Binding-site contacts:
Ligand atom C23 contacts residue ALA234 of chain 1.H at 3.8 Å (hydrophobic).
Ligand atom C10 contacts residue ASP174 of chain 1.H at 3.2 Å.
Ligand atom C22 contacts residue THR206 of chain 1.H at 3.4 Å.
Ligand atom C3 contacts residue THR206 of chain 1.H at 3.9 Å.
Ligand atom CL1 contacts residue TYR173 of chain 1.H at 3.7 Å.
Ligand atom C6 contacts residue ASP174 of chain 1.H at 3.9 Å.
Ligand atom C11 contacts residue ILE176 of chain 1.H at 3.9 Å (hydrophobic).
Ligand atom C8 contacts residue ASP174 of chain 1.H at 3.7 Å.
Ligand atom C13 contacts residue HIS205 of chain 1.H at 3.7 Å.
Ligand atom C14 contacts residue HIS205 of chain 1.H at 3.2 Å.
Ligand atom C5 contacts residue THR212 of chain 1.H at 3.9 Å.
Ligand atom O2 contacts residue ILE155 of chain 1.H at 3.5 Å.
Ligand atom O contacts residue PRO207 of chain 1.H at 3.4 Å.
Ligand atom C7 contacts residue PRO175 of chain 1.H at 3.9 Å (hydrophobic).
Ligand atom O3 contacts residue ILE155 of chain 1.H at 3.3 Å (h-bond).
Ligand atom C4 contacts residue PRO175 of chain 1.H at 3.6 Å (hydrophobic).
Ligand atom C4 contacts residue THR206 of chain 1.H at 3.7 Å.
Ligand atom N1 contacts residue ASP174 of chain 1.H at 2.7 Å (salt-bridge).
Ligand atom C23 contacts residue THR206 of chain 1.H at 3.5 Å.
Ligand atom C19 contacts residue ARG154 of chain 1.H at 3.7 Å.
Ligand atom C9 contacts residue ASP174 of chain 1.H at 3.4 Å.
Ligand atom O1 contacts residue ILE176 of chain 1.H at 3.6 Å.
Ligand atom C24 contacts residue HIS205 of chain 1.H at 3.1 Å.
Ligand atom C25 contacts residue LEU209 of chain 1.H at 3.2 Å (hydrophobic).
Ligand atom C3 contacts residue PRO175 of chain 1.H at 3.5 Å (hydrophobic).
Ligand atom CL contacts residue ASP174 of chain 1.H at 3.8 Å.
Ligand atom C7 contacts residue ASP174 of chain 1.H at 3.4 Å.
Ligand atom C21 contacts residue THR77 of chain 1.H at 3.8 Å.
Ligand atom C1 contacts residue SER211 of chain 1.H at 3.5 Å.
Ligand atom C7 contacts residue THR206 of chain 1.H at 3.7 Å.
Ligand atom O3 contacts residue GLY153 of chain 1.H at 3.4 Å.
Ligand atom C contacts residue SER211 of chain 1.H at 3.6 Å.
Ligand atom CL contacts residue PRO175 of chain 1.H at 3.7 Å.
Ligand atom C2 contacts residue THR212 of chain 1.H at 3.7 Å.
Ligand atom C23 contacts residue HIS205 of chain 1.H at 3.3 Å.
Ligand atom CL1 contacts residue LEU215 of chain 1.H at 3.4 Å.
Ligand atom C1 contacts residue THR212 of chain 1.H at 3.2 Å.
Ligand atom O3 contacts residue ARG154 of chain 1.H at 3.0 Å (salt-bridge).
Ligand atom C contacts residue THR212 of chain 1.H at 3.3 Å.
Ligand atom CL contacts residue TYR173 of chain 1.H at 3.2 Å.

This small molecule binds to this protein.
Small molecule (SMILES): Cn1c(C(=O)NC2(c3ccc([C@H](C(=O)O)c4cccnc4)cc3)COC2)cc2c(Cl)c(Cl)ccc21

Sequence of chain 1.H:
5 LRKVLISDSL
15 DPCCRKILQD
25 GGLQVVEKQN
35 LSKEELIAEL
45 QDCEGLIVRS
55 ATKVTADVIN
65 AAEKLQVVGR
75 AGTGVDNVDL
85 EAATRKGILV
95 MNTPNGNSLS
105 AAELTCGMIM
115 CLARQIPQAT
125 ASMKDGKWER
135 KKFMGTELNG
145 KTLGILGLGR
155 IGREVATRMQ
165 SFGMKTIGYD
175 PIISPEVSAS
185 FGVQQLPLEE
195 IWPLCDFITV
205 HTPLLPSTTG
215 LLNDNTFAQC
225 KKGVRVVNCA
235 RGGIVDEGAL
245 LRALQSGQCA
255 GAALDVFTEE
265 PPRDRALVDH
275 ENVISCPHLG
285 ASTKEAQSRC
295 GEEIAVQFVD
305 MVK